Sequence of chain 1.A:
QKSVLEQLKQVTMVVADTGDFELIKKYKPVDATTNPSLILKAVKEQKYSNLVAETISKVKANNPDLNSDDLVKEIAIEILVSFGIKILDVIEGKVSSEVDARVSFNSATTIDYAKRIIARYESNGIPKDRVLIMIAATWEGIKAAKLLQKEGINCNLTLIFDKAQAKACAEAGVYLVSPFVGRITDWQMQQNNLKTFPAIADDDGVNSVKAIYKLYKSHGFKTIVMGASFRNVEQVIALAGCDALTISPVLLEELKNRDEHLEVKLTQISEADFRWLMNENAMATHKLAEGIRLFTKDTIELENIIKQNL

Binding-site contacts:
Ligand atom O3P contacts residue ARG256 of chain 1.A at 3.2 Å (salt-bridge).
Ligand atom O1 contacts residue MET251 of chain 1.A at 3.3 Å.
Ligand atom O1 contacts residue MET159 of chain 1.A at 3.5 Å (h-bond).
Ligand atom C5 contacts residue SER254 of chain 1.A at 3.9 Å.
Ligand atom O3P contacts residue ARG208 of chain 1.A at 2.8 Å (salt-bridge).
Ligand atom C5 contacts residue ASN60 of chain 1.A at 3.7 Å.
Ligand atom O1P contacts residue ARG208 of chain 1.A at 2.7 Å (salt-bridge).
Ligand atom O1 contacts residue SER203 of chain 1.A at 2.8 Å (h-bond).
Ligand atom O4 contacts residue PHE330 of chain 1.A at 3.8 Å.
Ligand atom O5 contacts residue ASP42 of chain 1.A at 2.6 Å (salt-bridge).
Ligand atom O2P contacts residue ARG256 of chain 1.A at 3.0 Å (salt-bridge).
Ligand atom C5 contacts residue ASP42 of chain 1.A at 3.1 Å.
Ligand atom O3 contacts residue THR58 of chain 1.A at 3.9 Å.
Ligand atom P contacts residue SER254 of chain 1.A at 3.8 Å.
Ligand atom C6 contacts residue PHE205 of chain 1.A at 3.8 Å (hydrophobic).
Ligand atom C4 contacts residue ASN60 of chain 1.A at 3.6 Å.
Ligand atom O3 contacts residue ASP42 of chain 1.A at 2.7 Å (salt-bridge).
Ligand atom C4 contacts residue ASP42 of chain 1.A at 3.9 Å.
Ligand atom O2 contacts residue THR183 of chain 1.A at 3.3 Å (h-bond).
Ligand atom O3P contacts residue SER254 of chain 1.A at 2.7 Å (h-bond).
Ligand atom O1 contacts residue THR58 of chain 1.A at 3.6 Å.
Ligand atom C1 contacts residue MET159 of chain 1.A at 3.4 Å (hydrophobic).
Ligand atom O3 contacts residue ASN60 of chain 1.A at 3.2 Å (h-bond).
Ligand atom O5 contacts residue ALA253 of chain 1.A at 3.7 Å.
Ligand atom O6 contacts residue SER254 of chain 1.A at 3.4 Å.
Ligand atom C2 contacts residue ALA253 of chain 1.A at 3.9 Å (hydrophobic).
Ligand atom C1 contacts residue ASN181 of chain 1.A at 4.0 Å.
Ligand atom O5 contacts residue SER254 of chain 1.A at 2.9 Å (h-bond).
Ligand atom C1 contacts residue THR58 of chain 1.A at 3.4 Å.
Ligand atom O2 contacts residue SER203 of chain 1.A at 3.4 Å.
Ligand atom C3 contacts residue ASP42 of chain 1.A at 3.3 Å.
Ligand atom O2 contacts residue PHE205 of chain 1.A at 3.6 Å.
Ligand atom C3 contacts residue ASN60 of chain 1.A at 4.0 Å.
Ligand atom O2 contacts residue ALA253 of chain 1.A at 3.3 Å.
Ligand atom P contacts residue ARG208 of chain 1.A at 3.7 Å.
Ligand atom O1 contacts residue ASN181 of chain 1.A at 3.0 Å (h-bond).
Ligand atom C4 contacts residue PHE205 of chain 1.A at 3.6 Å (hydrophobic).
Ligand atom O4 contacts residue ASN60 of chain 1.A at 2.7 Å (h-bond).
Ligand atom C6 contacts residue SER254 of chain 1.A at 3.8 Å.
Ligand atom O4 contacts residue PHE205 of chain 1.A at 3.5 Å.

A protein and the small-molecule ligand that binds it are described below.
Small molecule (SMILES): O=C(CO)[C@@H](O)[C@H](O)[C@H](O)COP(=O)(O)O